Binding-site contacts:
Ligand atom C8 contacts residue ASN257 of chain 1.B at 4.5 Å.
Ligand atom C4 contacts residue ASN257 of chain 1.B at 4.0 Å.
Ligand atom C6 contacts residue ASN257 of chain 1.B at 4.5 Å.
Ligand atom O5 contacts residue ASN257 of chain 1.B at 2.1 Å (h-bond).
Ligand atom C7 contacts residue GLY258 of chain 1.B at 4.4 Å.
Ligand atom C3 contacts residue ASN257 of chain 1.B at 3.7 Å.
Ligand atom C7 contacts residue ASN257 of chain 1.B at 3.0 Å.
Ligand atom O7 contacts residue ASN257 of chain 1.B at 2.2 Å (h-bond).
Ligand atom C5 contacts residue ASN257 of chain 1.B at 3.5 Å.
Ligand atom O7 contacts residue GLY258 of chain 1.B at 3.4 Å (h-bond).
Ligand atom N2 contacts residue ASN257 of chain 1.B at 3.1 Å (h-bond).
Ligand atom C2 contacts residue ASN257 of chain 1.B at 2.4 Å.
Ligand atom O6 contacts residue ASN257 of chain 1.B at 4.4 Å.
Ligand atom O6 contacts residue ASN343 of chain 1.B at 4.4 Å.
Ligand atom C1 contacts residue ASN257 of chain 1.B at 1.4 Å.

Sequence of chain 1.B:
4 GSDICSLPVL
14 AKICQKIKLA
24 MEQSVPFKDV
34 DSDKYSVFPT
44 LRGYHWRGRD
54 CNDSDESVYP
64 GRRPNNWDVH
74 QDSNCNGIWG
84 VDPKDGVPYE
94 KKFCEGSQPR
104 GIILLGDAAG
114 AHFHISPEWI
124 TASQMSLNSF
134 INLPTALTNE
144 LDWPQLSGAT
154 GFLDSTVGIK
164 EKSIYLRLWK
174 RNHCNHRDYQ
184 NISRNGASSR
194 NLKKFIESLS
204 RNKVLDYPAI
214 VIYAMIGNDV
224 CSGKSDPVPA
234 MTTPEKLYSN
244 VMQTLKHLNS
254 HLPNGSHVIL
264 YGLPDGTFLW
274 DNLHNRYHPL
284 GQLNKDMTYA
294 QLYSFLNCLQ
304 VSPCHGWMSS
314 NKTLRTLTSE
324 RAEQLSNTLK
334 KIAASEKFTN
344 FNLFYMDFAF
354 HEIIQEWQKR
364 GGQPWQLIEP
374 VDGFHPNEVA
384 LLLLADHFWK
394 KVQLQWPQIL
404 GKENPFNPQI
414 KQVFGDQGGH

A small-molecule ligand and the protein it binds are described below.
Small molecule (SMILES): CC(=O)N[C@@H]1[C@@H](O)[C@H](O)[C@@H](CO)O[C@H]1O